Binding-site contacts:
Ligand atom O1 contacts residue TYR72 of chain 1.B at 4.1 Å.
Ligand atom C2 contacts residue ILE96 of chain 1.B at 4.0 Å (hydrophobic).
Ligand atom C2 contacts residue PRO9 of chain 1.B at 4.2 Å (hydrophobic).
Ligand atom C1 contacts residue ILE96 of chain 1.B at 3.8 Å (hydrophobic).
Ligand atom C2 contacts residue TYR72 of chain 1.B at 3.4 Å (hydrophobic).
Ligand atom C3 contacts residue TYR72 of chain 1.B at 3.6 Å (hydrophobic).
Ligand atom O1 contacts residue THR11 of chain 1.B at 3.0 Å (h-bond).
Ligand atom N contacts residue TYR72 of chain 1.B at 3.0 Å (h-bond).
Ligand atom C7 contacts residue ILE96 of chain 1.B at 4.3 Å (hydrophobic).
Ligand atom C3 contacts residue ILE96 of chain 1.B at 4.0 Å (hydrophobic).
Ligand atom C contacts residue PRO9 of chain 1.B at 4.0 Å (hydrophobic).
Ligand atom C6 contacts residue ILE96 of chain 1.B at 3.5 Å (hydrophobic).
Ligand atom C4 contacts residue ILE96 of chain 1.B at 3.7 Å (hydrophobic).
Ligand atom C contacts residue TYR72 of chain 1.B at 4.1 Å (hydrophobic).
Ligand atom C1 contacts residue TYR72 of chain 1.B at 3.4 Å (hydrophobic).
Ligand atom C1 contacts residue PRO9 of chain 1.B at 4.4 Å (hydrophobic).
Ligand atom C4 contacts residue GLU87 of chain 1.B at 4.0 Å.
Ligand atom O contacts residue PRO9 of chain 1.B at 3.5 Å.
Ligand atom C4 contacts residue TYR72 of chain 1.B at 4.0 Å (hydrophobic).
Ligand atom C contacts residue THR11 of chain 1.B at 3.2 Å.
Ligand atom C contacts residue PHE100 of chain 1.B at 3.9 Å (hydrophobic).
Ligand atom O contacts residue PHE100 of chain 1.B at 4.4 Å.
Ligand atom C8 contacts residue THR11 of chain 1.B at 4.3 Å.
Ligand atom O1 contacts residue GLN74 of chain 1.B at 3.3 Å (h-bond).
Ligand atom C5 contacts residue TYR72 of chain 1.B at 3.8 Å (hydrophobic).
Ligand atom C2 contacts residue PHE93 of chain 1.B at 3.7 Å (hydrophobic).
Ligand atom O contacts residue TYR72 of chain 1.B at 3.3 Å.
Ligand atom C8 contacts residue ILE96 of chain 1.B at 4.5 Å (hydrophobic).
Ligand atom C3 contacts residue GLU87 of chain 1.B at 3.8 Å.
Ligand atom C5 contacts residue ILE96 of chain 1.B at 3.5 Å (hydrophobic).
Ligand atom C6 contacts residue THR11 of chain 1.B at 4.2 Å.
Ligand atom O contacts residue ILE96 of chain 1.B at 3.9 Å.
Ligand atom C3 contacts residue PHE93 of chain 1.B at 3.9 Å (hydrophobic).
Ligand atom C7 contacts residue TYR72 of chain 1.B at 4.1 Å (hydrophobic).
Ligand atom C6 contacts residue TYR72 of chain 1.B at 3.6 Å (hydrophobic).
Ligand atom C contacts residue PHE10 of chain 1.B at 3.4 Å (hydrophobic).
Ligand atom C contacts residue ILE96 of chain 1.B at 4.3 Å (hydrophobic).

A protein and the small-molecule ligand that binds it are described below.
Small molecule (SMILES): COc1cccc([C@@H](N)CO)c1

Sequence of chain 1.B:
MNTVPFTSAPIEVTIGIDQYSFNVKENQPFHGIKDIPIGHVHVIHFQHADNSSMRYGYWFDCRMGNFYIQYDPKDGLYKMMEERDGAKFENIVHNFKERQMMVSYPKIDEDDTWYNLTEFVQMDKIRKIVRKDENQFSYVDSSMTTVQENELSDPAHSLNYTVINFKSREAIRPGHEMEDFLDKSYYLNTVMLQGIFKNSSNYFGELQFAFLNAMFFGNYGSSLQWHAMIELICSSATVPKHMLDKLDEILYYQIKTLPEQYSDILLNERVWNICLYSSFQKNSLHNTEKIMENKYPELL